Binding-site contacts:
Ligand atom C5 contacts residue ASN12 of chain 4.K at 4.2 Å.
Ligand atom C2 contacts residue ASN12 of chain 4.K at 3.3 Å.
Ligand atom O5 contacts residue ASN12 of chain 4.K at 2.8 Å (h-bond).
Ligand atom N2 contacts residue ASN12 of chain 4.K at 3.8 Å.
Ligand atom C7 contacts residue ASN12 of chain 4.K at 3.9 Å.
Ligand atom C1 contacts residue ASN12 of chain 4.K at 2.2 Å.
Ligand atom O7 contacts residue ASN12 of chain 4.K at 3.6 Å.

Sequence of chain 4.K:
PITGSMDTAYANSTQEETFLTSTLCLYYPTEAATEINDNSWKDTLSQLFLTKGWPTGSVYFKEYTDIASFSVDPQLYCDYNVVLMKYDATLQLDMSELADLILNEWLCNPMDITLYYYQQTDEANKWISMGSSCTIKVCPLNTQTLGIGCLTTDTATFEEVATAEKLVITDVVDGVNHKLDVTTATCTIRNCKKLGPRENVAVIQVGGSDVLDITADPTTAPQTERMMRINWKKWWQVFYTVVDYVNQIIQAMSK

This small molecule binds to this protein.
Small molecule (SMILES): CC(=O)N[C@H]1[C@H](O[C@H]2[C@H](O)[C@@H](NC(C)=O)CO[C@@H]2CO)O[C@H](CO)[C@@H](O)[C@@H]1O